Sequence of chain 1.G:
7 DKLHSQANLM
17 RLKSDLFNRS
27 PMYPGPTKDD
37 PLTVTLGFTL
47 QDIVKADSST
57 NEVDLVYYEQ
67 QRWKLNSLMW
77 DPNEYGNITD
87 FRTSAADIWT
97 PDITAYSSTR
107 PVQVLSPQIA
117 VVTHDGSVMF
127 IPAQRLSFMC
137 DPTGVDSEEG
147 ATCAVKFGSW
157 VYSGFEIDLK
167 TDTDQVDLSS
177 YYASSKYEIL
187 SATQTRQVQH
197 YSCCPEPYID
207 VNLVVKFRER

The protein below binds the small molecule below.
Small molecule (SMILES): C=C1CCCC2=NC[C@H](C)[C@@H](C)C[C@@]23CCC(C(=O)O)=C[C@@H]3[C@@H]2O[C@]3(C[C@H]4CCC[C@@]5(CC[C@@]6(O[C@@H](CC[C@@]6(C)O)C1)O5)O4)C[C@@H](C)[C@@H](O)[C@H]2O3

Sequence of chain 1.H:
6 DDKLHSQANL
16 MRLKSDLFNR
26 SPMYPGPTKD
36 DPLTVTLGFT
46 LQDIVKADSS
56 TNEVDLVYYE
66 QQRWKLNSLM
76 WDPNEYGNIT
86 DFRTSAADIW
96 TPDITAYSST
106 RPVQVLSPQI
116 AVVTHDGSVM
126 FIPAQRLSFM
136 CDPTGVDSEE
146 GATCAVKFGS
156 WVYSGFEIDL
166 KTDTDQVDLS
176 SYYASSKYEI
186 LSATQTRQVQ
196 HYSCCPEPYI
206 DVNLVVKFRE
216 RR

Binding-site contacts:
Ligand atom C35 contacts residue ILE127 of chain 1.G at 3.8 Å (hydrophobic).
Ligand atom C37 contacts residue ILE127 of chain 1.G at 3.9 Å (hydrophobic).
Ligand atom C50 contacts residue VAL157 of chain 1.H at 3.4 Å (hydrophobic).
Ligand atom C10 contacts residue TRP156 of chain 1.H at 3.8 Å (hydrophobic).
Ligand atom O52 contacts residue TYR204 of chain 1.H at 2.6 Å (h-bond).
Ligand atom C10 contacts residue TYR64 of chain 1.G at 3.9 Å (hydrophobic).
Ligand atom C23 contacts residue TYR204 of chain 1.H at 3.8 Å (hydrophobic).
Ligand atom C6 contacts residue TRP156 of chain 1.H at 3.7 Å (hydrophobic).
Ligand atom C60 contacts residue TYR204 of chain 1.H at 3.7 Å (hydrophobic).
Ligand atom C34 contacts residue TRP156 of chain 1.H at 3.4 Å (hydrophobic).
Ligand atom C38 contacts residue TRP156 of chain 1.H at 3.7 Å (hydrophobic).
Ligand atom C38 contacts residue VAL157 of chain 1.H at 3.9 Å (hydrophobic).
Ligand atom C13 contacts residue TYR64 of chain 1.G at 3.7 Å (hydrophobic).
Ligand atom O1 contacts residue SER176 of chain 1.G at 2.6 Å (h-bond).
Ligand atom O44 contacts residue TYR204 of chain 1.H at 3.4 Å (h-bond).
Ligand atom C80 contacts residue TYR204 of chain 1.H at 3.3 Å (hydrophobic).
Ligand atom C6 contacts residue TYR204 of chain 1.H at 3.6 Å (hydrophobic).
Ligand atom C43 contacts residue TYR204 of chain 1.H at 3.9 Å (hydrophobic).
Ligand atom C67 contacts residue THR45 of chain 1.G at 3.4 Å.
Ligand atom C9 contacts residue TYR64 of chain 1.G at 3.5 Å (hydrophobic).
Ligand atom C30 contacts residue TRP156 of chain 1.H at 3.2 Å (hydrophobic).
Ligand atom C8 contacts residue TYR64 of chain 1.G at 3.7 Å (hydrophobic).
Ligand atom C49 contacts residue VAL157 of chain 1.H at 3.7 Å (hydrophobic).
Ligand atom C22 contacts residue TYR204 of chain 1.H at 3.7 Å (hydrophobic).
Ligand atom C30 contacts residue TYR102 of chain 1.H at 3.6 Å (hydrophobic).
Ligand atom C9 contacts residue TYR102 of chain 1.H at 3.5 Å (hydrophobic).
Ligand atom C30 contacts residue SER155 of chain 1.H at 3.2 Å.
Ligand atom C35 contacts residue TRP156 of chain 1.H at 3.7 Å (hydrophobic).
Ligand atom C36 contacts residue TRP156 of chain 1.H at 3.8 Å (hydrophobic).
Ligand atom C2 contacts residue SER176 of chain 1.G at 3.8 Å.
Ligand atom N31 contacts residue TRP156 of chain 1.H at 3.0 Å (h-bond).
Ligand atom O66 contacts residue ASP173 of chain 1.G at 3.7 Å.
Ligand atom C67 contacts residue TYR64 of chain 1.G at 3.9 Å (hydrophobic).
Ligand atom C49 contacts residue TRP156 of chain 1.H at 3.9 Å (hydrophobic).
Ligand atom C36 contacts residue ILE127 of chain 1.G at 3.6 Å (hydrophobic).
Ligand atom C33 contacts residue TRP156 of chain 1.H at 3.7 Å (hydrophobic).
Ligand atom C51 contacts residue TYR204 of chain 1.H at 3.7 Å (hydrophobic).
Ligand atom C22 contacts residue TYR197 of chain 1.H at 3.5 Å (hydrophobic).
Ligand atom C64 contacts residue ILE127 of chain 1.G at 3.7 Å (hydrophobic).
Ligand atom C53 contacts residue ARG88 of chain 1.G at 3.8 Å.